Sequence of chain 1.A:
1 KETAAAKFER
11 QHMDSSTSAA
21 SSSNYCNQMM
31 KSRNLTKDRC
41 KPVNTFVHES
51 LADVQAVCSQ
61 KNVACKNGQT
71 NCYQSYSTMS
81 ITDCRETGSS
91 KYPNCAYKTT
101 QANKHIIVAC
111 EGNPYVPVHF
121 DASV

This protein binds this small molecule.
Small molecule (SMILES): Nc1ncnc2c1ncn2[C@@H]1O[C@H](CO[P](=O)(O)O[P](=O)(O)O[C@H]2C[C@H](n3ccc(=O)[nH]c3=O)O[C@@H]2COP(=O)(O)O)[C@@H](OP(=O)(O)O)[C@H]1O

Binding-site contacts:
Ligand atom C4' contacts residue VAL118 of chain 1.A at 3.4 Å (hydrophobic).
Ligand atom O1B contacts residue PHE120 of chain 1.A at 2.9 Å (h-bond).
Ligand atom O4 contacts residue VAL43 of chain 1.A at 3.5 Å (h-bond).
Ligand atom O2B contacts residue GLN11 of chain 1.A at 2.9 Å (h-bond).
Ligand atom N6A contacts residue ASN71 of chain 1.A at 3.1 Å (h-bond).
Ligand atom O4U contacts residue THR45 of chain 1.A at 3.4 Å (h-bond).
Ligand atom C2A contacts residue HIS119 of chain 1.A at 3.3 Å.
Ligand atom N6A contacts residue ASN67 of chain 1.A at 3.3 Å (h-bond).
Ligand atom O4' contacts residue HIS119 of chain 1.A at 3.4 Å.
Ligand atom N3U contacts residue PHE120 of chain 1.A at 3.5 Å.
Ligand atom O3 contacts residue LYS41 of chain 1.A at 3.1 Å (salt-bridge).
Ligand atom O4 contacts residue LYS41 of chain 1.A at 3.4 Å (salt-bridge).
Ligand atom O2U contacts residue THR45 of chain 1.A at 2.8 Å (h-bond).
Ligand atom C8A contacts residue GLU111 of chain 1.A at 3.4 Å.
Ligand atom C6A contacts residue GLN69 of chain 1.A at 3.4 Å.
Ligand atom C6A contacts residue ASN67 of chain 1.A at 3.6 Å.
Ligand atom C4 contacts residue LYS41 of chain 1.A at 3.6 Å.
Ligand atom O2B contacts residue HIS12 of chain 1.A at 2.4 Å (h-bond).
Ligand atom C5A contacts residue GLN69 of chain 1.A at 3.5 Å.
Ligand atom O1B contacts residue HIS119 of chain 1.A at 2.8 Å (h-bond).
Ligand atom N7A contacts residue ASN71 of chain 1.A at 3.2 Å (h-bond).
Ligand atom N3A contacts residue HIS119 of chain 1.A at 3.3 Å (h-bond).
Ligand atom N6A contacts residue CYS65 of chain 1.A at 3.2 Å (h-bond).
Ligand atom O2U contacts residue HIS12 of chain 1.A at 3.1 Å.
Ligand atom O3G contacts residue LYS7 of chain 1.A at 2.8 Å (salt-bridge).
Ligand atom C2 contacts residue PHE120 of chain 1.A at 3.0 Å (hydrophobic).
Ligand atom N1A contacts residue HIS119 of chain 1.A at 3.5 Å.
Ligand atom PB contacts residue HIS12 of chain 1.A at 3.5 Å.
Ligand atom C1 contacts residue LYS41 of chain 1.A at 3.5 Å.
Ligand atom C4U contacts residue THR45 of chain 1.A at 3.6 Å.
Ligand atom C2U contacts residue THR45 of chain 1.A at 3.6 Å.
Ligand atom O1A contacts residue LYS7 of chain 1.A at 3.5 Å (salt-bridge).
Ligand atom O5' contacts residue HIS119 of chain 1.A at 3.5 Å (h-bond).
Ligand atom O4' contacts residue VAL118 of chain 1.A at 3.3 Å (h-bond).
Ligand atom N6A contacts residue GLN69 of chain 1.A at 3.2 Å (h-bond).
Ligand atom N3U contacts residue THR45 of chain 1.A at 2.8 Å (h-bond).
Ligand atom C5' contacts residue VAL118 of chain 1.A at 3.0 Å (hydrophobic).
Ligand atom N1A contacts residue ASN67 of chain 1.A at 3.4 Å (h-bond).
Ligand atom O2U contacts residue ASN44 of chain 1.A at 3.3 Å.
Ligand atom O2A contacts residue HIS119 of chain 1.A at 3.4 Å (h-bond).